The protein below binds the small molecule below.
Small molecule (SMILES): [H]/N=C1\N[C@](CCC2CCCCC2)(C[C@H]2CCC[C@@H](Nc3ccc4ccccc4n3)C2)C(=O)N1C

Sequence of chain 1.B:
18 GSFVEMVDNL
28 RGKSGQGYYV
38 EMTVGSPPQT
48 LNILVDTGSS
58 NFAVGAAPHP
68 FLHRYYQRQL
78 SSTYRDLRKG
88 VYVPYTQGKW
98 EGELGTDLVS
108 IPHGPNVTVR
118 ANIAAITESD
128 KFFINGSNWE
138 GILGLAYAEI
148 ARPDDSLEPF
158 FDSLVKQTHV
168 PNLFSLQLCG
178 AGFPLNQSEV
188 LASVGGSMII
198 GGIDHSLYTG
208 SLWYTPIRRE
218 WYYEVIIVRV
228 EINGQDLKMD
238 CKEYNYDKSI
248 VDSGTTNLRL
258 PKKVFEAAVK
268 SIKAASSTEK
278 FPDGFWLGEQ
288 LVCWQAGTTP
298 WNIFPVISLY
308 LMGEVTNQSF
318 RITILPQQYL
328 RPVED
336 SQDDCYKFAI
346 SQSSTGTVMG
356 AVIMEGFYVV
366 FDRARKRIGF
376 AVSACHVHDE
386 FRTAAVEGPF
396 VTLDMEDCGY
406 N

Binding-site contacts:
Ligand atom N21 contacts residue GLY55 of chain 1.B at 3.8 Å.
Ligand atom C10 contacts residue SER56 of chain 1.B at 3.7 Å.
Ligand atom C14 contacts residue LEU51 of chain 1.B at 3.9 Å (hydrophobic).
Ligand atom C20 contacts residue VAL90 of chain 1.B at 3.8 Å (hydrophobic).
Ligand atom C24 contacts residue THR252 of chain 1.B at 3.4 Å.
Ligand atom C30 contacts residue LYS128 of chain 1.B at 3.9 Å.
Ligand atom C25 contacts residue PHE129 of chain 1.B at 3.4 Å (hydrophobic).
Ligand atom C14 contacts residue GLY251 of chain 1.B at 3.6 Å.
Ligand atom C4 contacts residue ASP53 of chain 1.B at 3.5 Å.
Ligand atom C9 contacts residue GLY55 of chain 1.B at 3.8 Å.
Ligand atom C13 contacts residue TRP136 of chain 1.B at 4.0 Å (hydrophobic).
Ligand atom N3 contacts residue ASP53 of chain 1.B at 2.7 Å (salt-bridge).
Ligand atom C29 contacts residue ILE131 of chain 1.B at 4.0 Å (hydrophobic).
Ligand atom O6 contacts residue TYR92 of chain 1.B at 3.2 Å.
Ligand atom N22 contacts residue LYS128 of chain 1.B at 3.9 Å.
Ligand atom C12 contacts residue PHE129 of chain 1.B at 4.0 Å (hydrophobic).
Ligand atom C24 contacts residue ASP249 of chain 1.B at 3.5 Å.
Ligand atom N28 contacts residue LYS128 of chain 1.B at 3.2 Å (salt-bridge).
Ligand atom C11 contacts residue TYR92 of chain 1.B at 4.0 Å (hydrophobic).
Ligand atom N28 contacts residue PHE129 of chain 1.B at 3.1 Å (h-bond).
Ligand atom C29 contacts residue LYS128 of chain 1.B at 3.5 Å.
Ligand atom N21 contacts residue ASP53 of chain 1.B at 2.8 Å (salt-bridge).
Ligand atom C17 contacts residue TYR219 of chain 1.B at 3.8 Å (hydrophobic).
Ligand atom N28 contacts residue ILE131 of chain 1.B at 3.5 Å.
Ligand atom C4 contacts residue ASP249 of chain 1.B at 3.8 Å.
Ligand atom C19 contacts residue ARG149 of chain 1.B at 3.7 Å.
Ligand atom C34 contacts residue PHE130 of chain 1.B at 3.8 Å (hydrophobic).
Ligand atom C25 contacts residue LYS128 of chain 1.B at 3.4 Å.
Ligand atom C15 contacts residue ASP53 of chain 1.B at 3.7 Å.
Ligand atom C18 contacts residue ILE147 of chain 1.B at 4.0 Å (hydrophobic).
Ligand atom C16 contacts residue GLY55 of chain 1.B at 3.3 Å.
Ligand atom C2 contacts residue ASP53 of chain 1.B at 3.9 Å.
Ligand atom N21 contacts residue ASP249 of chain 1.B at 2.8 Å (salt-bridge).
Ligand atom N21 contacts residue GLY251 of chain 1.B at 3.6 Å.
Ligand atom C19 contacts residue VAL90 of chain 1.B at 3.7 Å (hydrophobic).
Ligand atom C18 contacts residue ARG149 of chain 1.B at 3.6 Å.
Ligand atom C26 contacts residue LYS128 of chain 1.B at 3.8 Å.
Ligand atom C17 contacts residue ILE147 of chain 1.B at 3.9 Å (hydrophobic).
Ligand atom N22 contacts residue PHE129 of chain 1.B at 2.8 Å (h-bond).
Ligand atom C10 contacts residue GLY55 of chain 1.B at 4.0 Å.